This protein binds this small molecule.
Small molecule (SMILES): C[C@]1(Cc2cn(-c3ccc(F)cc3)nn2)NC(=O)CC1=O

Sequence of chain 2.A:
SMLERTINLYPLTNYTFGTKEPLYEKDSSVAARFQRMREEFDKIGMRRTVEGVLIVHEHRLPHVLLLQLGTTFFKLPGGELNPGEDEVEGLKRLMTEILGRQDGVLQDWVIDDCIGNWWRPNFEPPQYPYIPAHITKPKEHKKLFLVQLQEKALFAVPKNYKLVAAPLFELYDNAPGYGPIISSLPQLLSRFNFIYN

Binding-site contacts:
Ligand atom C10 contacts residue GLY78 of chain 2.A at 4.0 Å.
Ligand atom C11 contacts residue LYS75 of chain 2.A at 3.9 Å.
Ligand atom C4 contacts residue GLY79 of chain 2.A at 3.6 Å.
Ligand atom C12 contacts residue LEU67 of chain 2.A at 3.9 Å (hydrophobic).
Ligand atom O contacts residue GLU25 of chain 2.A at 3.4 Å.
Ligand atom C8 contacts residue GLY78 of chain 2.A at 4.2 Å.
Ligand atom C9 contacts residue ILE98 of chain 2.A at 3.8 Å (hydrophobic).
Ligand atom N3 contacts residue GLY78 of chain 2.A at 4.0 Å.
Ligand atom F contacts residue LEU67 of chain 2.A at 2.6 Å.
Ligand atom C4 contacts residue GLU80 of chain 2.A at 3.3 Å.
Ligand atom F contacts residue LEU76 of chain 2.A at 3.8 Å.
Ligand atom C12 contacts residue TYR161 of chain 2.A at 3.2 Å (hydrophobic).
Ligand atom C13 contacts residue TYR161 of chain 2.A at 3.4 Å (hydrophobic).
Ligand atom F contacts residue LYS75 of chain 2.A at 3.6 Å.
Ligand atom O1 contacts residue GLU80 of chain 2.A at 4.1 Å.
Ligand atom C8 contacts residue TYR161 of chain 2.A at 4.2 Å (hydrophobic).
Ligand atom N2 contacts residue ILE98 of chain 2.A at 3.2 Å.
Ligand atom N3 contacts residue LEU23 of chain 2.A at 4.0 Å.
Ligand atom N1 contacts residue GLY78 of chain 2.A at 3.5 Å (h-bond).
Ligand atom N1 contacts residue LEU94 of chain 2.A at 3.9 Å.
Ligand atom C1 contacts residue LYS26 of chain 2.A at 3.4 Å.
Ligand atom C12 contacts residue ILE98 of chain 2.A at 4.0 Å (hydrophobic).
Ligand atom C8 contacts residue ILE98 of chain 2.A at 3.8 Å (hydrophobic).
Ligand atom C11 contacts residue TYR161 of chain 2.A at 4.0 Å (hydrophobic).
Ligand atom N2 contacts residue GLY78 of chain 2.A at 3.1 Å (h-bond).
Ligand atom C contacts residue LYS26 of chain 2.A at 3.4 Å.
Ligand atom C10 contacts residue ILE98 of chain 2.A at 4.0 Å (hydrophobic).
Ligand atom C10 contacts residue LYS75 of chain 2.A at 3.8 Å.
Ligand atom C10 contacts residue LEU76 of chain 2.A at 3.6 Å (hydrophobic).
Ligand atom O contacts residue ASP27 of chain 2.A at 4.2 Å.
Ligand atom F contacts residue TYR161 of chain 2.A at 3.9 Å.
Ligand atom C13 contacts residue LEU23 of chain 2.A at 3.7 Å (hydrophobic).
Ligand atom C13 contacts residue ILE98 of chain 2.A at 4.0 Å (hydrophobic).
Ligand atom N1 contacts residue ILE98 of chain 2.A at 4.1 Å.
Ligand atom O1 contacts residue LYS26 of chain 2.A at 4.2 Å.
Ligand atom C11 contacts residue LEU67 of chain 2.A at 3.4 Å (hydrophobic).
Ligand atom N3 contacts residue ILE98 of chain 2.A at 4.0 Å.
Ligand atom C11 contacts residue LEU76 of chain 2.A at 4.2 Å (hydrophobic).
Ligand atom O contacts residue LYS26 of chain 2.A at 2.6 Å (salt-bridge).
Ligand atom C9 contacts residue GLY78 of chain 2.A at 3.4 Å.